Sequence of chain 10.B:
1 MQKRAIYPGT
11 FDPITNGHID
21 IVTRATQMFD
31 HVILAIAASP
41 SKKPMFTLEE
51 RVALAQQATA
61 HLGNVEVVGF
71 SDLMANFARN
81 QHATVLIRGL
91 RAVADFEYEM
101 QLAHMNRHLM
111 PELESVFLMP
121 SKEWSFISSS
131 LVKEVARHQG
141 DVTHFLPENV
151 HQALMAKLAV

Sequence of chain 2.B:
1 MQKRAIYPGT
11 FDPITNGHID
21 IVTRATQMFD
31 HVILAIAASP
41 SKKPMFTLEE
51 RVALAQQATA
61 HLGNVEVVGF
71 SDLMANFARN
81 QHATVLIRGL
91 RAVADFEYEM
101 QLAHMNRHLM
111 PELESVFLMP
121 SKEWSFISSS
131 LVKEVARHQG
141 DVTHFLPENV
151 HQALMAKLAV

Binding-site contacts:
Ligand atom N contacts residue THR10 of chain 10.B at 4.2 Å.
Ligand atom C7 contacts residue ASP72 of chain 10.B at 4.2 Å.
Ligand atom C9 contacts residue LEU73 of chain 10.B at 4.1 Å (hydrophobic).
Ligand atom C9 contacts residue MET74 of chain 10.B at 4.1 Å (hydrophobic).
Ligand atom C14 contacts residue MET74 of chain 10.B at 4.3 Å (hydrophobic).
Ligand atom O contacts residue PRO8 of chain 10.B at 4.1 Å.
Ligand atom C8 contacts residue HIS138 of chain 2.B at 4.2 Å.
Ligand atom C8 contacts residue MET74 of chain 10.B at 4.2 Å (hydrophobic).
Ligand atom C contacts residue LEU102 of chain 10.B at 4.0 Å (hydrophobic).
Ligand atom O1 contacts residue LEU73 of chain 10.B at 3.5 Å.
Ligand atom C3 contacts residue GLY9 of chain 10.B at 4.2 Å.
Ligand atom C2 contacts residue LEU102 of chain 10.B at 4.1 Å (hydrophobic).
Ligand atom C5 contacts residue ALA37 of chain 10.B at 3.5 Å (hydrophobic).
Ligand atom C3 contacts residue ARG88 of chain 10.B at 4.0 Å.
Ligand atom C12 contacts residue LEU73 of chain 10.B at 4.2 Å (hydrophobic).
Ligand atom C contacts residue ASN106 of chain 10.B at 3.3 Å.
Ligand atom C contacts residue ARG88 of chain 10.B at 3.5 Å.
Ligand atom C7 contacts residue MET74 of chain 10.B at 3.9 Å (hydrophobic).
Ligand atom C15 contacts residue MET74 of chain 10.B at 3.5 Å (hydrophobic).
Ligand atom C13 contacts residue LEU73 of chain 10.B at 4.3 Å (hydrophobic).
Ligand atom C12 contacts residue GLU134 of chain 2.B at 3.7 Å.
Ligand atom C11 contacts residue LEU102 of chain 10.B at 3.9 Å (hydrophobic).
Ligand atom O contacts residue MET74 of chain 10.B at 3.7 Å.
Ligand atom C5 contacts residue SER39 of chain 10.B at 4.0 Å.
Ligand atom C13 contacts residue ASN106 of chain 10.B at 3.9 Å.
Ligand atom C13 contacts residue VAL135 of chain 2.B at 4.2 Å (hydrophobic).
Ligand atom C7 contacts residue PHE70 of chain 10.B at 3.8 Å (hydrophobic).
Ligand atom O contacts residue ASN106 of chain 10.B at 3.4 Å (h-bond).
Ligand atom N contacts residue ALA37 of chain 10.B at 4.2 Å.
Ligand atom C8 contacts residue ASP72 of chain 10.B at 4.0 Å.
Ligand atom C4 contacts residue GLY9 of chain 10.B at 4.3 Å.
Ligand atom O1 contacts residue MET74 of chain 10.B at 3.0 Å (h-bond).
Ligand atom C1 contacts residue PRO8 of chain 10.B at 4.0 Å (hydrophobic).
Ligand atom C2 contacts residue ARG88 of chain 10.B at 3.5 Å.
Ligand atom C contacts residue MET74 of chain 10.B at 4.2 Å (hydrophobic).
Ligand atom C6 contacts residue ALA37 of chain 10.B at 4.1 Å (hydrophobic).
Ligand atom N contacts residue GLY9 of chain 10.B at 4.2 Å.
Ligand atom C2 contacts residue PRO8 of chain 10.B at 4.3 Å (hydrophobic).
Ligand atom C12 contacts residue VAL135 of chain 2.B at 3.8 Å (hydrophobic).
Ligand atom C contacts residue PRO8 of chain 10.B at 4.2 Å (hydrophobic).

A protein and the small-molecule ligand that binds it are described below.
Small molecule (SMILES): COc1ccc2[nH]cc(CCNC(=O)C(C)(C)C)c2c1